Sequence of chain 1.E:
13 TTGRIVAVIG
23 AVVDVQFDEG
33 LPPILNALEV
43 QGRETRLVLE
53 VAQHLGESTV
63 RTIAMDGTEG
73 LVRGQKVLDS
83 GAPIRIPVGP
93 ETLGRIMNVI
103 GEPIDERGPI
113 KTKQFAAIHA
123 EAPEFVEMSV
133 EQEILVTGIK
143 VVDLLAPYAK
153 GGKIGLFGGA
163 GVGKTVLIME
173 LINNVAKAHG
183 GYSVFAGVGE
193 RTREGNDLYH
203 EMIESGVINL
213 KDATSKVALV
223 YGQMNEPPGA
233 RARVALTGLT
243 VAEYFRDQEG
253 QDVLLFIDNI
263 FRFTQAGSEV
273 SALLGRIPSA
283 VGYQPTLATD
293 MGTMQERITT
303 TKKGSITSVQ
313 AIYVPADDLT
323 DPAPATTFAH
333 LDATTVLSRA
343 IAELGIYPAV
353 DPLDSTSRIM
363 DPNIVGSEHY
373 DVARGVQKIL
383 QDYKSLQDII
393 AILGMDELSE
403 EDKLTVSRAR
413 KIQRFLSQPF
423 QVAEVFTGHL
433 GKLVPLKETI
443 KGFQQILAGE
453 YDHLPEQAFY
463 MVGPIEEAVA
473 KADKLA

A small-molecule ligand and the protein it binds are described below.
Small molecule (SMILES): Nc1ncnc2c1ncn2[C@@H]1O[C@H](CO[P](=O)(O)O[P](=O)(O)NP(=O)(O)O)[C@@H](O)[C@H]1O

Sequence of chain 1.B:
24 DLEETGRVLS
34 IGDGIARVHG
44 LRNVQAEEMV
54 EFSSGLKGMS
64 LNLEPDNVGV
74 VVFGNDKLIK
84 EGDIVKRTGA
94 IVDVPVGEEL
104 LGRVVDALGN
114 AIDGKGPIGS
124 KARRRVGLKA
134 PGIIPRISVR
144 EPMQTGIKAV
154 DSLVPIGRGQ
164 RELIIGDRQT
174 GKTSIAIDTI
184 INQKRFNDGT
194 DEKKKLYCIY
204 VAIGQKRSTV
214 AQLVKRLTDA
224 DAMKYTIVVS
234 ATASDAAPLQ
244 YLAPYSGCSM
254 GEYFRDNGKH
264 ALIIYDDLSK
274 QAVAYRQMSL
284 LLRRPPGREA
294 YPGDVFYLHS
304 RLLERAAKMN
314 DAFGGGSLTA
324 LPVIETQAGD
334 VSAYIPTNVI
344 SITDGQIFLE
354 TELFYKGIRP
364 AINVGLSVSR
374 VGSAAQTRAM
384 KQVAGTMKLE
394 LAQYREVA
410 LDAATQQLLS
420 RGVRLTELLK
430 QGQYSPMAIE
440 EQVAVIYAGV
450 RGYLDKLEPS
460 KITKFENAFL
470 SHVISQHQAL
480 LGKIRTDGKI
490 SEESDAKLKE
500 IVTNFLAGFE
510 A

Binding-site contacts:
Ligand atom O1B contacts residue LYS175 of chain 1.B at 2.9 Å.
Ligand atom O3G contacts residue LYS175 of chain 1.B at 3.5 Å (salt-bridge).
Ligand atom C5 contacts residue GLN432 of chain 1.B at 3.3 Å.
Ligand atom C8 contacts residue SER177 of chain 1.B at 3.0 Å.
Ligand atom O2B contacts residue MG1 of chain 1.K at 2.1 Å.
Ligand atom N3B contacts residue GLN172 of chain 1.B at 3.1 Å (h-bond).
Ligand atom O3A contacts residue GLY174 of chain 1.B at 2.9 Å (h-bond).
Ligand atom O2G contacts residue MG1 of chain 1.K at 2.1 Å.
Ligand atom PA contacts residue GLY174 of chain 1.B at 3.5 Å.
Ligand atom O2B contacts residue THR176 of chain 1.B at 2.9 Å (h-bond).
Ligand atom N1 contacts residue ARG362 of chain 1.B at 3.6 Å.
Ligand atom O4' contacts residue PHE357 of chain 1.B at 3.0 Å.
Ligand atom N3B contacts residue MG1 of chain 1.K at 3.3 Å.
Ligand atom N3 contacts residue ARG362 of chain 1.B at 3.6 Å.
Ligand atom O1B contacts residue GLN172 of chain 1.B at 3.5 Å (h-bond).
Ligand atom O1A contacts residue THR176 of chain 1.B at 3.5 Å.
Ligand atom C2' contacts residue GLN432 of chain 1.B at 3.0 Å.
Ligand atom O1B contacts residue THR173 of chain 1.B at 3.0 Å (h-bond).
Ligand atom O3A contacts residue LYS175 of chain 1.B at 3.5 Å (salt-bridge).
Ligand atom O2' contacts residue GLN432 of chain 1.B at 3.5 Å (h-bond).
Ligand atom N1 contacts residue GLN430 of chain 1.B at 3.5 Å (h-bond).
Ligand atom C4 contacts residue GLN432 of chain 1.B at 3.5 Å.
Ligand atom N9 contacts residue GLN432 of chain 1.B at 3.5 Å (h-bond).
Ligand atom O3G contacts residue ARG171 of chain 1.B at 3.3 Å.
Ligand atom O5' contacts residue GLY174 of chain 1.B at 3.3 Å.
Ligand atom O3G contacts residue GLN172 of chain 1.B at 3.0 Å (h-bond).
Ligand atom PB contacts residue MG1 of chain 1.K at 3.2 Å.
Ligand atom O1A contacts residue GLY174 of chain 1.B at 3.4 Å.
Ligand atom O1B contacts residue GLY174 of chain 1.B at 3.1 Å (h-bond).
Ligand atom N7 contacts residue SER177 of chain 1.B at 3.2 Å (h-bond).
Ligand atom PB contacts residue LYS175 of chain 1.B at 3.5 Å.
Ligand atom O1A contacts residue SER177 of chain 1.B at 2.8 Å (h-bond).
Ligand atom PG contacts residue MG1 of chain 1.K at 3.2 Å.
Ligand atom O1G contacts residue ARG360 of chain 1.E at 3.6 Å (salt-bridge).
Ligand atom N6 contacts residue GLN430 of chain 1.B at 3.0 Å (h-bond).
Ligand atom O2' contacts residue ASP363 of chain 1.E at 2.7 Å (salt-bridge).
Ligand atom C6 contacts residue GLN432 of chain 1.B at 3.6 Å.
Ligand atom O1G contacts residue GLN172 of chain 1.B at 2.7 Å (h-bond).
Ligand atom O2B contacts residue LYS175 of chain 1.B at 3.4 Å (salt-bridge).
Ligand atom N7 contacts residue GLN432 of chain 1.B at 3.4 Å.